Binding-site contacts:
Ligand atom C3 contacts residue ASN61 of chain 1.B at 3.7 Å.
Ligand atom C1 contacts residue TYR28 of chain 1.B at 3.8 Å (hydrophobic).
Ligand atom O5 contacts residue TYR28 of chain 1.B at 4.1 Å.
Ligand atom C1 contacts residue ASN61 of chain 1.B at 1.4 Å.
Ligand atom C2 contacts residue ASN61 of chain 1.B at 2.6 Å.
Ligand atom N2 contacts residue TYR28 of chain 1.B at 4.5 Å.
Ligand atom C5 contacts residue TYR28 of chain 1.B at 4.4 Å (hydrophobic).
Ligand atom C4 contacts residue ASN61 of chain 1.B at 4.2 Å.
Ligand atom N2 contacts residue ASN61 of chain 1.B at 2.9 Å (h-bond).
Ligand atom C5 contacts residue ASN61 of chain 1.B at 3.5 Å.
Ligand atom C7 contacts residue ASN61 of chain 1.B at 4.1 Å.
Ligand atom O5 contacts residue ASN61 of chain 1.B at 2.5 Å (h-bond).
Ligand atom O6 contacts residue TYR28 of chain 1.B at 4.0 Å.

A protein and the small-molecule ligand that binds it are described below.
Small molecule (SMILES): CC(=O)N[C@@H]1[C@@H](O)[C@H](O)[C@@H](CO)O[C@H]1O

Sequence of chain 1.B:
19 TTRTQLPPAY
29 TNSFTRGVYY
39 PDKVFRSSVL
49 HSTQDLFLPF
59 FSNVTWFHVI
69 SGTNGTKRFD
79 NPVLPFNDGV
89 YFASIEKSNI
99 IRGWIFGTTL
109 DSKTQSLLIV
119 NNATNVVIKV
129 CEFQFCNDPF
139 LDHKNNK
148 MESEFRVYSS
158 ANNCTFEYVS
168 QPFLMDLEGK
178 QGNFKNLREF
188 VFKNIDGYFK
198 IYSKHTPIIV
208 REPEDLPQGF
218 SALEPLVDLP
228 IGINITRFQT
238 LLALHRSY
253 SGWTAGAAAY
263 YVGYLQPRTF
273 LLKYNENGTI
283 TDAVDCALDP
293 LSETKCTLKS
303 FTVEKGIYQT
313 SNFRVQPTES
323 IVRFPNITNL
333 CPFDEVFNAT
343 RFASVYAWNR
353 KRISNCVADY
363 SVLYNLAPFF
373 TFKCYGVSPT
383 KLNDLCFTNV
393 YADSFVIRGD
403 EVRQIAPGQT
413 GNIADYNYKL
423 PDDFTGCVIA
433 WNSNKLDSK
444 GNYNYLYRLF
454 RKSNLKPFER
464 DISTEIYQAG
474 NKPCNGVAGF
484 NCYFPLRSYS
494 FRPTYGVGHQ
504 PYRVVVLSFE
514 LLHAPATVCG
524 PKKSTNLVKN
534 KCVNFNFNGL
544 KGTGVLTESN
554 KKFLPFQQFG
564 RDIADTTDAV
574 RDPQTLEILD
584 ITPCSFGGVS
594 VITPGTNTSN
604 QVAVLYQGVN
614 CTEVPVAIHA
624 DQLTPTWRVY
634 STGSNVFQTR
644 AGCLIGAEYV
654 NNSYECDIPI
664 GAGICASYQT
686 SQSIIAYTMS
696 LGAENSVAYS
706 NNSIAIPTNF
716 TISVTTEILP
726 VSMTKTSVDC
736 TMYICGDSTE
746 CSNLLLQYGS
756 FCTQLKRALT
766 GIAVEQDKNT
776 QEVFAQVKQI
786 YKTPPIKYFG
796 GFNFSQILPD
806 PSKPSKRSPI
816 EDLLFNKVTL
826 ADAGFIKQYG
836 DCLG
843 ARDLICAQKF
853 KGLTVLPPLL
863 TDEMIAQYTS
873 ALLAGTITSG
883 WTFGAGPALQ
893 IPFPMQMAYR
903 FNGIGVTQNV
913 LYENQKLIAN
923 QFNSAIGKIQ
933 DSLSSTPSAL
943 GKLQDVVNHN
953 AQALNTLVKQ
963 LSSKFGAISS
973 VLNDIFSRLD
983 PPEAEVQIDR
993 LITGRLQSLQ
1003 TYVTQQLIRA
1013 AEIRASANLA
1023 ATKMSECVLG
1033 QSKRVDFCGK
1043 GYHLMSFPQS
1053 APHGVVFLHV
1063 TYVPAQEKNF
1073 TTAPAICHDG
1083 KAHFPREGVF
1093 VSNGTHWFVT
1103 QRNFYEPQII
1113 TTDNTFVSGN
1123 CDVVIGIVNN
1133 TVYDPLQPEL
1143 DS